Sequence of chain 3.B:
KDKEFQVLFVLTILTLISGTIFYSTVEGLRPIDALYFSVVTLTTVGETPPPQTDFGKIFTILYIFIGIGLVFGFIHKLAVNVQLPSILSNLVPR

Binding-site contacts:
Ligand atom C contacts residue GLN85 of chain 2.B at 4.3 Å.
Ligand atom O contacts residue ILE89 of chain 2.B at 4.4 Å.
Ligand atom CA contacts residue GLN85 of chain 2.B at 4.4 Å.
Ligand atom O contacts residue LEU13 of chain 3.B at 4.2 Å.
Ligand atom O contacts residue LEU72 of chain 3.B at 4.0 Å.
Ligand atom CA contacts residue ILE89 of chain 2.B at 4.2 Å (hydrophobic).
Ligand atom O contacts residue GLN85 of chain 2.B at 4.1 Å.
Ligand atom N contacts residue SER88 of chain 2.B at 4.1 Å.

Sequence of chain 2.B:
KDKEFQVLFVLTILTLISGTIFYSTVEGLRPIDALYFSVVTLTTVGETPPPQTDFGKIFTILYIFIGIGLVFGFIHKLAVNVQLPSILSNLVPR

This protein binds this small molecule.
Small molecule (SMILES): NCC(=O)O